A protein and the small-molecule ligand that binds it are described below.
Small molecule (SMILES): NS(=O)(=O)c1cc2c(cc1Cl)N[C@H]([C@H]1C[C@H]3C=C[C@@H]1C3)NS2(=O)=O

Sequence of chain 1.D:
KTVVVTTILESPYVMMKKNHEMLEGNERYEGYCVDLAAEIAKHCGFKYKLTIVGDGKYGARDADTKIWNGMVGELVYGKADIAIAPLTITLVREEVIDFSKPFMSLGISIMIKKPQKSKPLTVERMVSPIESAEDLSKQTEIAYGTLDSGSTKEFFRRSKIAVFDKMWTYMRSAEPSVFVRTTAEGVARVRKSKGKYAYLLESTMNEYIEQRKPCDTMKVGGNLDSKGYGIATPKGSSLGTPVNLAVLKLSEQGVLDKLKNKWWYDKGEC

Sequence of chain 1.A:
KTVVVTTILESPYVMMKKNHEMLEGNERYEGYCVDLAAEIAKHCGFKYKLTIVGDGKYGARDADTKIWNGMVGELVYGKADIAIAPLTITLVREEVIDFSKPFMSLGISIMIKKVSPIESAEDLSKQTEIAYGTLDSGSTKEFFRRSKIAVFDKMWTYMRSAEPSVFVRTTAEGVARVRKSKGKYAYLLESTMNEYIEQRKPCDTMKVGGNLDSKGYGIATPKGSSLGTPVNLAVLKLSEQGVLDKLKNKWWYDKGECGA

Binding-site contacts:
Ligand atom C8 contacts residue SER750 of chain 1.A at 4.0 Å.
Ligand atom C8 contacts residue PRO515 of chain 1.D at 3.4 Å (hydrophobic).
Ligand atom CL contacts residue LEU780 of chain 1.D at 3.5 Å.
Ligand atom C2 contacts residue PRO515 of chain 1.D at 3.8 Å (hydrophobic).
Ligand atom CL contacts residue ASP781 of chain 1.D at 3.2 Å.
Ligand atom C1 contacts residue PRO515 of chain 1.D at 3.4 Å (hydrophobic).
Ligand atom C7 contacts residue LYS514 of chain 1.D at 3.7 Å.
Ligand atom C6 contacts residue SER775 of chain 1.D at 3.6 Å.
Ligand atom C14 contacts residue SER750 of chain 1.A at 3.9 Å.
Ligand atom C3 contacts residue PRO515 of chain 1.A at 3.6 Å (hydrophobic).
Ligand atom N3 contacts residue SER750 of chain 1.A at 3.4 Å (h-bond).
Ligand atom S1 contacts residue PRO515 of chain 1.D at 3.7 Å.
Ligand atom C5 contacts residue ILE502 of chain 1.A at 3.5 Å (hydrophobic).
Ligand atom C12 contacts residue PHE516 of chain 1.D at 4.0 Å (hydrophobic).
Ligand atom O2 contacts residue PRO515 of chain 1.D at 3.5 Å.
Ligand atom O2 contacts residue MET517 of chain 1.D at 3.3 Å.
Ligand atom O3 contacts residue MET517 of chain 1.D at 3.8 Å.
Ligand atom C13 contacts residue PHE516 of chain 1.D at 4.0 Å (hydrophobic).
Ligand atom C3 contacts residue GLY752 of chain 1.A at 3.7 Å.
Ligand atom O4 contacts residue LYS784 of chain 1.D at 3.8 Å.
Ligand atom C11 contacts residue MET517 of chain 1.D at 3.7 Å (hydrophobic).
Ligand atom C7 contacts residue ILE502 of chain 1.A at 3.7 Å (hydrophobic).
Ligand atom C5 contacts residue LEU772 of chain 1.D at 3.7 Å (hydrophobic).
Ligand atom C14 contacts residue SER775 of chain 1.D at 3.9 Å.
Ligand atom O3 contacts residue SER518 of chain 1.D at 3.3 Å (h-bond).
Ligand atom O1 contacts residue LYS751 of chain 1.A at 3.9 Å.
Ligand atom N1 contacts residue PRO515 of chain 1.D at 2.7 Å (h-bond).
Ligand atom O1 contacts residue SER518 of chain 1.D at 3.8 Å.
Ligand atom C11 contacts residue SER518 of chain 1.D at 3.7 Å.
Ligand atom O2 contacts residue SER518 of chain 1.D at 3.3 Å (h-bond).
Ligand atom N2 contacts residue SER750 of chain 1.A at 3.6 Å (h-bond).
Ligand atom C11 contacts residue SER750 of chain 1.A at 4.0 Å.
Ligand atom C4 contacts residue LYS751 of chain 1.A at 3.8 Å.
Ligand atom C10 contacts residue SER750 of chain 1.A at 3.7 Å.
Ligand atom C7 contacts residue LEU772 of chain 1.D at 3.6 Å (hydrophobic).
Ligand atom C4 contacts residue ILE502 of chain 1.A at 3.6 Å (hydrophobic).
Ligand atom N2 contacts residue SER775 of chain 1.D at 3.3 Å (h-bond).
Ligand atom N2 contacts residue PRO515 of chain 1.D at 3.7 Å.
Ligand atom C4 contacts residue GLY752 of chain 1.A at 3.4 Å.
Ligand atom C12 contacts residue SER750 of chain 1.A at 4.0 Å.